A small-molecule ligand and the protein it binds are described below.
Small molecule (SMILES): O=C(O[C@@H]1Cc2c(O)cc(O)cc2O[C@@H]1c1cc(O)c(O)c(O)c1)c1cc(O)c(O)c(O)c1

Sequence of chain 2.A:
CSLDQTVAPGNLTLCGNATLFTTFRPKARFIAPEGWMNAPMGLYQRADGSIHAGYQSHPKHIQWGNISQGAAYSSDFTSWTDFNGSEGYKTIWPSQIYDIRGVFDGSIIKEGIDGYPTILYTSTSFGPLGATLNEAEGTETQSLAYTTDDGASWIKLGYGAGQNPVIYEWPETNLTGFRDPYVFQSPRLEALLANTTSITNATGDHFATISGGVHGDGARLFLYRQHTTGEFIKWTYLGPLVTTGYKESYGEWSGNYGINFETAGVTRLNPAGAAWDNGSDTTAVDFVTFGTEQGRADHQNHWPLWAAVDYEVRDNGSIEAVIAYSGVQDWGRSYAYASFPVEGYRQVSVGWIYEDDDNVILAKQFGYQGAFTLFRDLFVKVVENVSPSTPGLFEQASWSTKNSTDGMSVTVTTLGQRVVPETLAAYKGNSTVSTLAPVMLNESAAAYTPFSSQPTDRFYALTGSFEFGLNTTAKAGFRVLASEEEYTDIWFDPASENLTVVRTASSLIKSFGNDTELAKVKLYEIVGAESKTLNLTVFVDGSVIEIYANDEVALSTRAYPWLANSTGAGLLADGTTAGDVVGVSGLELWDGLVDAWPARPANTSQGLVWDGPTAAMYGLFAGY

Binding-site contacts:
Ligand atom C29 contacts residue ASN297 of chain 2.A at 3.9 Å.
Ligand atom O03 contacts residue LYS288 of chain 2.A at 3.7 Å.
Ligand atom O10 contacts residue ALA338 of chain 2.A at 4.2 Å.
Ligand atom O01 contacts residue ARG337 of chain 2.A at 3.4 Å.
Ligand atom C24 contacts residue GLY336 of chain 2.A at 4.0 Å.
Ligand atom C20 contacts residue GLY336 of chain 2.A at 3.9 Å.
Ligand atom O1 contacts residue GLN335 of chain 2.A at 2.6 Å (h-bond).
Ligand atom C15 contacts residue ALA338 of chain 2.A at 4.0 Å (hydrophobic).
Ligand atom O01 contacts residue ALA338 of chain 2.A at 3.4 Å (h-bond).
Ligand atom C14 contacts residue ARG337 of chain 2.A at 3.5 Å.
Ligand atom C6 contacts residue ASN342 of chain 2.A at 3.7 Å.
Ligand atom C4 contacts residue ASN342 of chain 2.A at 3.5 Å.
Ligand atom C15 contacts residue GLN335 of chain 2.A at 3.9 Å.
Ligand atom C4 contacts residue ARG337 of chain 2.A at 3.6 Å.
Ligand atom C01 contacts residue GLN335 of chain 2.A at 3.5 Å.
Ligand atom O03 contacts residue ASN297 of chain 2.A at 3.5 Å (h-bond).
Ligand atom C26 contacts residue ASN297 of chain 2.A at 3.8 Å.
Ligand atom O7 contacts residue ASN342 of chain 2.A at 4.2 Å.
Ligand atom C31 contacts residue GLY336 of chain 2.A at 4.0 Å.
Ligand atom C15 contacts residue ARG337 of chain 2.A at 3.6 Å.
Ligand atom C36 contacts residue LYS288 of chain 2.A at 3.6 Å.
Ligand atom C20 contacts residue ARG337 of chain 2.A at 3.9 Å.
Ligand atom C26 contacts residue GLY336 of chain 2.A at 4.0 Å.
Ligand atom C9 contacts residue ALA338 of chain 2.A at 4.0 Å (hydrophobic).
Ligand atom C12 contacts residue ALA338 of chain 2.A at 3.5 Å (hydrophobic).
Ligand atom C3 contacts residue ASN342 of chain 2.A at 3.2 Å.
Ligand atom C01 contacts residue LYS288 of chain 2.A at 3.6 Å.
Ligand atom C14 contacts residue ALA338 of chain 2.A at 4.0 Å (hydrophobic).
Ligand atom C3 contacts residue GLN335 of chain 2.A at 3.4 Å.
Ligand atom C12 contacts residue ARG337 of chain 2.A at 4.1 Å.
Ligand atom C29 contacts residue GLY336 of chain 2.A at 4.1 Å.
Ligand atom C21 contacts residue ARG337 of chain 2.A at 4.0 Å.
Ligand atom C21 contacts residue ALA338 of chain 2.A at 3.9 Å (hydrophobic).
Ligand atom C33 contacts residue GLN335 of chain 2.A at 3.7 Å.
Ligand atom O37 contacts residue LYS288 of chain 2.A at 2.6 Å (salt-bridge).
Ligand atom C20 contacts residue ALA338 of chain 2.A at 4.0 Å (hydrophobic).
Ligand atom C33 contacts residue LYS288 of chain 2.A at 3.8 Å.
Ligand atom C21 contacts residue GLY336 of chain 2.A at 4.0 Å.
Ligand atom O1 contacts residue ASN342 of chain 2.A at 3.3 Å (h-bond).
Ligand atom C4 contacts residue GLN335 of chain 2.A at 3.5 Å.